Sequence of chain 1.A:
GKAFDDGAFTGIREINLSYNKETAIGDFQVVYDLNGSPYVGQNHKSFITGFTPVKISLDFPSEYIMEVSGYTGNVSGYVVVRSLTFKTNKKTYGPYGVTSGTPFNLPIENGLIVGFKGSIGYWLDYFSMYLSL

This protein binds this small molecule.
Small molecule (SMILES): CO[C@H]1O[C@H](CO)[C@H](O)[C@H](O)[C@H]1NC(C)=O

Binding-site contacts:
Ligand atom O1 contacts residue TYR78 of chain 1.A at 3.3 Å (h-bond).
Ligand atom C6 contacts residue TYR78 of chain 1.A at 4.0 Å (hydrophobic).
Ligand atom O6 contacts residue TRP123 of chain 1.A at 2.9 Å (h-bond).
Ligand atom O6 contacts residue GLY121 of chain 1.A at 3.9 Å.
Ligand atom CM contacts residue TYR78 of chain 1.A at 3.2 Å (hydrophobic).
Ligand atom C7 contacts residue PHE47 of chain 1.A at 4.1 Å (hydrophobic).
Ligand atom C2 contacts residue PHE47 of chain 1.A at 4.4 Å (hydrophobic).
Ligand atom C3 contacts residue GLY1 of chain 1.A at 3.4 Å.
Ligand atom O1 contacts residue TYR122 of chain 1.A at 4.3 Å.
Ligand atom CM contacts residue TYR122 of chain 1.A at 3.9 Å (hydrophobic).
Ligand atom O7 contacts residue PHE47 of chain 1.A at 3.1 Å.
Ligand atom O5 contacts residue GLY121 of chain 1.A at 3.8 Å.
Ligand atom C1 contacts residue TYR122 of chain 1.A at 4.2 Å (hydrophobic).
Ligand atom C4 contacts residue GLY1 of chain 1.A at 3.6 Å.
Ligand atom O6 contacts residue ASP125 of chain 1.A at 2.7 Å (salt-bridge).
Ligand atom O6 contacts residue VAL80 of chain 1.A at 3.8 Å.
Ligand atom C5 contacts residue TYR122 of chain 1.A at 4.1 Å (hydrophobic).
Ligand atom C4 contacts residue ASP125 of chain 1.A at 3.1 Å.
Ligand atom O3 contacts residue GLY1 of chain 1.A at 2.5 Å (h-bond).
Ligand atom C5 contacts residue GLY121 of chain 1.A at 4.5 Å.
Ligand atom C6 contacts residue VAL80 of chain 1.A at 4.2 Å (hydrophobic).
Ligand atom O4 contacts residue GLY121 of chain 1.A at 3.3 Å.
Ligand atom O4 contacts residue GLY1 of chain 1.A at 2.8 Å (h-bond).
Ligand atom N2 contacts residue GLY1 of chain 1.A at 4.2 Å.
Ligand atom C2 contacts residue GLY1 of chain 1.A at 3.6 Å.
Ligand atom O7 contacts residue GLY1 of chain 1.A at 3.5 Å (h-bond).
Ligand atom C4 contacts residue GLY121 of chain 1.A at 4.4 Å.
Ligand atom O5 contacts residue TYR122 of chain 1.A at 3.3 Å (h-bond).
Ligand atom O6 contacts residue TYR122 of chain 1.A at 3.3 Å (h-bond).
Ligand atom O4 contacts residue ASP125 of chain 1.A at 2.7 Å (salt-bridge).
Ligand atom C6 contacts residue GLY121 of chain 1.A at 4.5 Å.
Ligand atom C4 contacts residue TYR78 of chain 1.A at 4.2 Å (hydrophobic).
Ligand atom O4 contacts residue TYR122 of chain 1.A at 4.4 Å.
Ligand atom C6 contacts residue ASP125 of chain 1.A at 3.1 Å.
Ligand atom C7 contacts residue GLY1 of chain 1.A at 4.0 Å.
Ligand atom C6 contacts residue TRP123 of chain 1.A at 3.9 Å (hydrophobic).
Ligand atom C5 contacts residue TYR78 of chain 1.A at 3.8 Å (hydrophobic).
Ligand atom C5 contacts residue ASP125 of chain 1.A at 3.7 Å.
Ligand atom C6 contacts residue TYR122 of chain 1.A at 3.8 Å (hydrophobic).
Ligand atom C3 contacts residue TYR78 of chain 1.A at 4.0 Å (hydrophobic).